This protein binds this small molecule.
Small molecule (SMILES): Cc1cccc(N(C)C(=O)[C@@H]2[C@H](O)CCN2c2nc(C)cc(C(F)(F)F)c2C#N)c1

Binding-site contacts:
Ligand atom C13 contacts residue TYR548 of chain 1.B at 3.9 Å (hydrophobic).
Ligand atom C3 contacts residue ILE498 of chain 1.B at 4.0 Å (hydrophobic).
Ligand atom C14 contacts residue TYR548 of chain 1.B at 3.5 Å (hydrophobic).
Ligand atom C15 contacts residue TYR548 of chain 1.B at 3.7 Å (hydrophobic).
Ligand atom C12 contacts residue TYR548 of chain 1.B at 3.8 Å (hydrophobic).
Ligand atom N4 contacts residue VAL494 of chain 1.B at 3.7 Å.
Ligand atom C1 contacts residue PHE552 of chain 1.B at 3.6 Å (hydrophobic).
Ligand atom C13 contacts residue GLU501 of chain 1.B at 3.8 Å.
Ligand atom C11 contacts residue GLU501 of chain 1.B at 3.9 Å.
Ligand atom O1 contacts residue GLU501 of chain 1.B at 3.1 Å (salt-bridge).
Ligand atom C4 contacts residue ILE498 of chain 1.B at 4.0 Å (hydrophobic).
Ligand atom O2 contacts residue TYR556 of chain 1.B at 3.2 Å (h-bond).
Ligand atom C18 contacts residue TYR556 of chain 1.B at 2.9 Å (hydrophobic).
Ligand atom F3 contacts residue LEU484 of chain 1.B at 3.6 Å.
Ligand atom C9 contacts residue SER551 of chain 1.B at 3.5 Å.
Ligand atom O1 contacts residue ARG555 of chain 1.B at 3.3 Å (salt-bridge).
Ligand atom C9 contacts residue PHE552 of chain 1.B at 3.2 Å (hydrophobic).
Ligand atom F2 contacts residue ILE526 of chain 1.B at 3.3 Å.
Ligand atom C17 contacts residue TYR556 of chain 1.B at 3.3 Å (hydrophobic).
Ligand atom O2 contacts residue ARG555 of chain 1.B at 3.6 Å.
Ligand atom F1 contacts residue TYR556 of chain 1.B at 3.5 Å.
Ligand atom C17 contacts residue VAL494 of chain 1.B at 3.8 Å (hydrophobic).
Ligand atom C2 contacts residue PHE552 of chain 1.B at 3.7 Å (hydrophobic).
Ligand atom C18 contacts residue VAL494 of chain 1.B at 3.5 Å (hydrophobic).
Ligand atom N2 contacts residue ILE498 of chain 1.B at 3.8 Å.
Ligand atom C3 contacts residue TYR556 of chain 1.B at 3.7 Å (hydrophobic).
Ligand atom C21 contacts residue PHE552 of chain 1.B at 3.6 Å (hydrophobic).
Ligand atom F2 contacts residue CYS522 of chain 1.B at 3.9 Å.
Ligand atom N2 contacts residue TYR556 of chain 1.B at 3.8 Å.
Ligand atom C13 contacts residue ILE498 of chain 1.B at 3.7 Å (hydrophobic).
Ligand atom F1 contacts residue LEU484 of chain 1.B at 3.5 Å.
Ligand atom C4 contacts residue TYR556 of chain 1.B at 4.0 Å (hydrophobic).
Ligand atom N4 contacts residue TYR556 of chain 1.B at 3.0 Å (h-bond).
Ligand atom F3 contacts residue VAL494 of chain 1.B at 3.6 Å.
Ligand atom N4 contacts residue VAL487 of chain 1.B at 3.6 Å.
Ligand atom C21 contacts residue CYS522 of chain 1.B at 3.6 Å (hydrophobic).
Ligand atom N1 contacts residue ILE498 of chain 1.B at 3.8 Å.
Ligand atom C9 contacts residue ARG555 of chain 1.B at 3.8 Å.
Ligand atom C6 contacts residue GLU501 of chain 1.B at 3.6 Å.
Ligand atom F2 contacts residue LEU472 of chain 1.B at 3.8 Å.

Sequence of chain 1.B:
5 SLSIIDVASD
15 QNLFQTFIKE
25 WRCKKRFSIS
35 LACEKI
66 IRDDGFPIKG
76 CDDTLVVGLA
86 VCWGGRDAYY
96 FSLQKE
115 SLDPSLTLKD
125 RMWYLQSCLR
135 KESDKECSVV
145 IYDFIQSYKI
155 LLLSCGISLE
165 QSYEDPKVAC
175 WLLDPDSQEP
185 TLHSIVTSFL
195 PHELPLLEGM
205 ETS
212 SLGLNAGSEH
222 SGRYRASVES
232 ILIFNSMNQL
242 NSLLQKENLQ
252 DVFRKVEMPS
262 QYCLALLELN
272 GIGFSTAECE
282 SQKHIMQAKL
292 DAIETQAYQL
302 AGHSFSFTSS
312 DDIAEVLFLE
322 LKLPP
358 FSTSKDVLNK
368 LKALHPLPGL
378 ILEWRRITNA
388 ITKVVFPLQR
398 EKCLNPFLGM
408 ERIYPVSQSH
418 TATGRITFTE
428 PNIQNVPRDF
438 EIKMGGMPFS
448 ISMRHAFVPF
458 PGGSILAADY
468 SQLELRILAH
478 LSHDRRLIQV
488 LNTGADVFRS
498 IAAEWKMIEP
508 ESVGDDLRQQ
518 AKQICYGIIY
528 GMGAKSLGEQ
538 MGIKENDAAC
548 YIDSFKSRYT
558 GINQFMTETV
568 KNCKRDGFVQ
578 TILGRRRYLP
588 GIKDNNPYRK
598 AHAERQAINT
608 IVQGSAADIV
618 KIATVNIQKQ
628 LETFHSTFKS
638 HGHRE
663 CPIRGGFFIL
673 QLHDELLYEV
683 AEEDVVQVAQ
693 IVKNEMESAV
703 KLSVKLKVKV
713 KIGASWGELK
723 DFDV